Sequence of chain 1.A:
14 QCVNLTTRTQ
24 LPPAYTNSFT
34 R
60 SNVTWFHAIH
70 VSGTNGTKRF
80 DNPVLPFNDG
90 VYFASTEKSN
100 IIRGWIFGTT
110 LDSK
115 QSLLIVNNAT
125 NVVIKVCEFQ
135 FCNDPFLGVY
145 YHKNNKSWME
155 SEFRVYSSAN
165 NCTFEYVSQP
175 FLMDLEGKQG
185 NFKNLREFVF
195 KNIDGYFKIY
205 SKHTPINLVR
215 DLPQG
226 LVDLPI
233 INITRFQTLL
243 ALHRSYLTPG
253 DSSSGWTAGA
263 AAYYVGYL

Binding-site contacts:
Ligand atom C5 contacts residue ASN165 of chain 1.A at 3.7 Å.
Ligand atom N2 contacts residue ASN165 of chain 1.A at 2.9 Å (h-bond).
Ligand atom O7 contacts residue ASN165 of chain 1.A at 3.0 Å (h-bond).
Ligand atom C8 contacts residue ASN164 of chain 1.A at 4.1 Å.
Ligand atom C2 contacts residue ASN165 of chain 1.A at 2.5 Å.
Ligand atom O5 contacts residue ASN165 of chain 1.A at 2.4 Å (h-bond).
Ligand atom C7 contacts residue ASN165 of chain 1.A at 3.4 Å.
Ligand atom C1 contacts residue ASN165 of chain 1.A at 1.4 Å.
Ligand atom C3 contacts residue ASN165 of chain 1.A at 3.8 Å.
Ligand atom C7 contacts residue ASN164 of chain 1.A at 4.0 Å.
Ligand atom C4 contacts residue ASN165 of chain 1.A at 4.3 Å.
Ligand atom C8 contacts residue ASN165 of chain 1.A at 3.7 Å.
Ligand atom O7 contacts residue ASN164 of chain 1.A at 3.0 Å (h-bond).

This small molecule binds to this protein.
Small molecule (SMILES): CC(=O)N[C@@H]1[C@@H](O)[C@H](O)[C@@H](CO)O[C@H]1O